Binding-site contacts:
Ligand atom OH contacts residue ARG310 of chain 2.A at 3.9 Å.
Ligand atom O contacts residue VAL46 of chain 1.A at 3.4 Å.
Ligand atom CD contacts residue ASN45 of chain 1.A at 3.5 Å.
Ligand atom C contacts residue TYR156 of chain 2.A at 3.5 Å (hydrophobic).
Ligand atom CA contacts residue TYR76 of chain 2.A at 3.6 Å (hydrophobic).
Ligand atom CE2 contacts residue ARG311 of chain 2.A at 3.5 Å.
Ligand atom CD2 contacts residue ARG311 of chain 2.A at 3.6 Å.
Ligand atom CZ contacts residue ASP43 of chain 1.A at 3.8 Å.
Ligand atom CD1 contacts residue GLN72 of chain 2.A at 3.8 Å.
Ligand atom N contacts residue ALA314 of chain 2.A at 3.9 Å.
Ligand atom OH contacts residue GLN73 of chain 2.A at 3.5 Å.
Ligand atom CE2 contacts residue ASP307 of chain 2.A at 3.5 Å.
Ligand atom CG contacts residue ARG310 of chain 2.A at 3.8 Å.
Ligand atom OH contacts residue ASP43 of chain 1.A at 3.1 Å (salt-bridge).
Ligand atom CG contacts residue ASN45 of chain 1.A at 3.4 Å.
Ligand atom CB contacts residue TYR76 of chain 2.A at 3.7 Å (hydrophobic).
Ligand atom CZ contacts residue ARG243 of chain 2.A at 3.7 Å.
Ligand atom CZ contacts residue ASP307 of chain 2.A at 3.5 Å.
Ligand atom CZ contacts residue ARG310 of chain 2.A at 3.4 Å.
Ligand atom CE2 contacts residue ASP43 of chain 1.A at 3.5 Å.
Ligand atom CD2 contacts residue VAL46 of chain 1.A at 3.9 Å (hydrophobic).
Ligand atom C contacts residue ARG311 of chain 2.A at 3.2 Å.
Ligand atom OXT contacts residue ARG311 of chain 2.A at 3.2 Å (salt-bridge).
Ligand atom CD2 contacts residue ARG310 of chain 2.A at 3.8 Å.
Ligand atom CE2 contacts residue VAL46 of chain 1.A at 3.8 Å (hydrophobic).
Ligand atom CE1 contacts residue PHE197 of chain 2.A at 3.8 Å (hydrophobic).
Ligand atom O contacts residue ARG311 of chain 2.A at 2.8 Å (salt-bridge).
Ligand atom OH contacts residue ASP307 of chain 2.A at 2.6 Å (salt-bridge).
Ligand atom CB contacts residue ALA314 of chain 2.A at 3.8 Å (hydrophobic).
Ligand atom CG contacts residue GLN72 of chain 2.A at 3.7 Å.
Ligand atom CE1 contacts residue GLN72 of chain 2.A at 3.7 Å.
Ligand atom OH contacts residue PHE197 of chain 2.A at 3.7 Å.
Ligand atom CE1 contacts residue ARG310 of chain 2.A at 3.4 Å.
Ligand atom OXT contacts residue TYR156 of chain 2.A at 2.5 Å (h-bond).
Ligand atom OH contacts residue ARG243 of chain 2.A at 2.8 Å (salt-bridge).
Ligand atom CD1 contacts residue ARG310 of chain 2.A at 3.6 Å.
Ligand atom CD2 contacts residue GLN72 of chain 2.A at 3.9 Å.
Ligand atom CE2 contacts residue ARG310 of chain 2.A at 3.6 Å.
Ligand atom O contacts residue TYR156 of chain 2.A at 3.7 Å.
Ligand atom O contacts residue ALA314 of chain 2.A at 3.5 Å.

Sequence of chain 1.A:
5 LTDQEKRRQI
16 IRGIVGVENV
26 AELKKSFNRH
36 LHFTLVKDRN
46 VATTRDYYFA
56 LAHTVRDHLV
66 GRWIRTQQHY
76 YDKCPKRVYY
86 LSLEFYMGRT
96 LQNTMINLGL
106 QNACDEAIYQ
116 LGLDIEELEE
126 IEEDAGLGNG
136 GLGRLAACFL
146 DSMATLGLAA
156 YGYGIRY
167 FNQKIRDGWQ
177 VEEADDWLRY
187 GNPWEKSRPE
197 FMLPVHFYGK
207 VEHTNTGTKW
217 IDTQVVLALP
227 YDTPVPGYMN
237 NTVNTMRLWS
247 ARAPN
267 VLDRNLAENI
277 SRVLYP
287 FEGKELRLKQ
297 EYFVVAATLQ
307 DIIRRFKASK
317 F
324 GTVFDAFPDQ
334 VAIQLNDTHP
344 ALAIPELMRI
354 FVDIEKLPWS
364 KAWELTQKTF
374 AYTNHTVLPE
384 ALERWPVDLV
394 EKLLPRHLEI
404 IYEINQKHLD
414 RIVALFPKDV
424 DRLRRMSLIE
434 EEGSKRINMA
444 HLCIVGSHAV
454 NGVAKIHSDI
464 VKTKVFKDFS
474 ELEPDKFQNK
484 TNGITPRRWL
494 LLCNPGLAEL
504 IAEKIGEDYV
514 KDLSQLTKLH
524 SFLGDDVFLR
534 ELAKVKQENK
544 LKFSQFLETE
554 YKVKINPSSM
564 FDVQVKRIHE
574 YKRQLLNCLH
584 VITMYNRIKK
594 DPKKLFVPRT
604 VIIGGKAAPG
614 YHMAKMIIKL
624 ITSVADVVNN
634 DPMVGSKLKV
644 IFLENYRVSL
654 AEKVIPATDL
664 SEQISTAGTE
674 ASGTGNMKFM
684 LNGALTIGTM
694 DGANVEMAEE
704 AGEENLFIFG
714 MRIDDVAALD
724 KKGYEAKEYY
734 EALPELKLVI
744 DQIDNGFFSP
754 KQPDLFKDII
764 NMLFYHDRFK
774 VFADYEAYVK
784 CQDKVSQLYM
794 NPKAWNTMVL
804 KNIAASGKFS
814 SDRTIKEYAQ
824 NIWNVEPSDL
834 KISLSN

Sequence of chain 2.A:
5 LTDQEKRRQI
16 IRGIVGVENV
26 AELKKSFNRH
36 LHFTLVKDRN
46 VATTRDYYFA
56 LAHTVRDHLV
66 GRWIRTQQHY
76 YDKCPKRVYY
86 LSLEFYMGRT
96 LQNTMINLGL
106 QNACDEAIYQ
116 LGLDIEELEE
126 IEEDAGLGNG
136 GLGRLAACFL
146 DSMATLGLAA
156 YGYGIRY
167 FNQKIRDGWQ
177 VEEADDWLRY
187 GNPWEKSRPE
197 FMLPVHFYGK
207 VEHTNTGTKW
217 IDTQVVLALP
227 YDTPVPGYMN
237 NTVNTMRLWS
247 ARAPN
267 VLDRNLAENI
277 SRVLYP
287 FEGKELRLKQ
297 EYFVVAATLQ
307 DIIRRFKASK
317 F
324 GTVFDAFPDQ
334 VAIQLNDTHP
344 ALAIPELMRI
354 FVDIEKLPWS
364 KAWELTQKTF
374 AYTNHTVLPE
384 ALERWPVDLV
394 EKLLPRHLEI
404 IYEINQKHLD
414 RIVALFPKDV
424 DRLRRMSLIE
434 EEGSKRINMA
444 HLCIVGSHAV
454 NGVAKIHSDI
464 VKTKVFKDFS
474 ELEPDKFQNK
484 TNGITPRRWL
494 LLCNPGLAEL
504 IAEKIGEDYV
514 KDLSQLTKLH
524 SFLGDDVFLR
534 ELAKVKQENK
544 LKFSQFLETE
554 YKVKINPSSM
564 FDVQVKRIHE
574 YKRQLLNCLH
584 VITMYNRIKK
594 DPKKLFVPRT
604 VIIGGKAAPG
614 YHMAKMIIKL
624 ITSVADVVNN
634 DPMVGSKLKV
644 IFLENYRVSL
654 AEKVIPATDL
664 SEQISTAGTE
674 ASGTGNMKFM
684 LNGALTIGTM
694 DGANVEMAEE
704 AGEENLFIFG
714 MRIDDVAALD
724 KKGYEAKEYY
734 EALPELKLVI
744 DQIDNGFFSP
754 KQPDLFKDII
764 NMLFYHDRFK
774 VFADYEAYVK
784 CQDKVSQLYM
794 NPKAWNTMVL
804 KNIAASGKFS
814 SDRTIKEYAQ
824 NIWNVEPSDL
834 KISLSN

This small molecule binds to this protein.
Small molecule (SMILES): NCC(=O)N1CCC[C@H]1C(=O)N[C@@H](Cc1ccc(O)cc1)C(=O)N[C@@H](Cc1ccc(O)cc1)C(=O)O